Sequence of chain 1.E:
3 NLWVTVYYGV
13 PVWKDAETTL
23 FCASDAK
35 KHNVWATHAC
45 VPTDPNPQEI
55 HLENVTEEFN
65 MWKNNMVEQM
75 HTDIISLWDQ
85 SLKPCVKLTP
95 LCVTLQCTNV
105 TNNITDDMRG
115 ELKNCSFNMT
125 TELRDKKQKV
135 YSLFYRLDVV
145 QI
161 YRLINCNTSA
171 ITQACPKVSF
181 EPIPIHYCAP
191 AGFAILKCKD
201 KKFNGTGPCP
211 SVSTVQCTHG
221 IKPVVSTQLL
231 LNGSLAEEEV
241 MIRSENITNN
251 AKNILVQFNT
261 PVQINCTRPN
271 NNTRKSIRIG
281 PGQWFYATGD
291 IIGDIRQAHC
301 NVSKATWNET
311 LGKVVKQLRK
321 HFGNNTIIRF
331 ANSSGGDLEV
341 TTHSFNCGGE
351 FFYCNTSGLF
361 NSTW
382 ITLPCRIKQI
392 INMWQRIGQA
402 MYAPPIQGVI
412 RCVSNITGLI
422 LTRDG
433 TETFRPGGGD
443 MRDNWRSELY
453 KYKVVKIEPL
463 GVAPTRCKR

Binding-site contacts:
Ligand atom C7 contacts residue ASN106 of chain 1.E at 4.4 Å.
Ligand atom O7 contacts residue ASN118 of chain 1.E at 3.2 Å (h-bond).
Ligand atom C3 contacts residue ASN118 of chain 1.E at 3.8 Å.
Ligand atom O4 contacts residue TYR135 of chain 1.E at 3.9 Å.
Ligand atom C3 contacts residue TYR135 of chain 1.E at 4.2 Å (hydrophobic).
Ligand atom C5 contacts residue ASN118 of chain 1.E at 3.7 Å.
Ligand atom N2 contacts residue LEU137 of chain 1.E at 4.3 Å.
Ligand atom C8 contacts residue TYR135 of chain 1.E at 3.5 Å (hydrophobic).
Ligand atom C8 contacts residue ASN118 of chain 1.E at 4.3 Å.
Ligand atom O5 contacts residue ASN118 of chain 1.E at 2.4 Å (h-bond).
Ligand atom C1 contacts residue TYR135 of chain 1.E at 4.1 Å (hydrophobic).
Ligand atom C7 contacts residue LEU137 of chain 1.E at 4.2 Å (hydrophobic).
Ligand atom C5 contacts residue TYR135 of chain 1.E at 4.0 Å (hydrophobic).
Ligand atom C1 contacts residue ASN118 of chain 1.E at 1.5 Å.
Ligand atom C2 contacts residue ASP290 of chain 1.E at 4.0 Å.
Ligand atom C7 contacts residue VAL104 of chain 1.E at 4.5 Å (hydrophobic).
Ligand atom C8 contacts residue VAL104 of chain 1.E at 3.7 Å (hydrophobic).
Ligand atom C7 contacts residue ASP290 of chain 1.E at 3.6 Å.
Ligand atom C8 contacts residue LEU137 of chain 1.E at 3.7 Å (hydrophobic).
Ligand atom N2 contacts residue ASN118 of chain 1.E at 2.9 Å (h-bond).
Ligand atom C4 contacts residue ASN118 of chain 1.E at 4.2 Å.
Ligand atom C3 contacts residue ASP290 of chain 1.E at 3.9 Å.
Ligand atom O3 contacts residue ASP290 of chain 1.E at 3.0 Å (salt-bridge).
Ligand atom C7 contacts residue TYR135 of chain 1.E at 3.7 Å (hydrophobic).
Ligand atom C8 contacts residue ASP290 of chain 1.E at 3.3 Å.
Ligand atom O7 contacts residue ASN106 of chain 1.E at 4.5 Å.
Ligand atom O7 contacts residue TYR135 of chain 1.E at 2.9 Å (h-bond).
Ligand atom C7 contacts residue ASN118 of chain 1.E at 3.2 Å.
Ligand atom C2 contacts residue ASN118 of chain 1.E at 2.5 Å.
Ligand atom C8 contacts residue ASN106 of chain 1.E at 3.7 Å.
Ligand atom N2 contacts residue ASP290 of chain 1.E at 3.0 Å (salt-bridge).
Ligand atom O5 contacts residue TYR135 of chain 1.E at 4.4 Å.
Ligand atom O7 contacts residue VAL104 of chain 1.E at 4.3 Å.

The protein below binds the small molecule below.
Small molecule (SMILES): CC(=O)N[C@H]1[C@H](O[C@H]2[C@H](O)[C@@H](NC(C)=O)CO[C@@H]2CO)O[C@H](CO)[C@@H](O)[C@@H]1O